The protein below binds the small molecule below.
Small molecule (SMILES): CC(=O)N[C@@H]1[C@@H](O)[C@H](O)[C@@H](CO)O[C@H]1O

Sequence of chain 1.C:
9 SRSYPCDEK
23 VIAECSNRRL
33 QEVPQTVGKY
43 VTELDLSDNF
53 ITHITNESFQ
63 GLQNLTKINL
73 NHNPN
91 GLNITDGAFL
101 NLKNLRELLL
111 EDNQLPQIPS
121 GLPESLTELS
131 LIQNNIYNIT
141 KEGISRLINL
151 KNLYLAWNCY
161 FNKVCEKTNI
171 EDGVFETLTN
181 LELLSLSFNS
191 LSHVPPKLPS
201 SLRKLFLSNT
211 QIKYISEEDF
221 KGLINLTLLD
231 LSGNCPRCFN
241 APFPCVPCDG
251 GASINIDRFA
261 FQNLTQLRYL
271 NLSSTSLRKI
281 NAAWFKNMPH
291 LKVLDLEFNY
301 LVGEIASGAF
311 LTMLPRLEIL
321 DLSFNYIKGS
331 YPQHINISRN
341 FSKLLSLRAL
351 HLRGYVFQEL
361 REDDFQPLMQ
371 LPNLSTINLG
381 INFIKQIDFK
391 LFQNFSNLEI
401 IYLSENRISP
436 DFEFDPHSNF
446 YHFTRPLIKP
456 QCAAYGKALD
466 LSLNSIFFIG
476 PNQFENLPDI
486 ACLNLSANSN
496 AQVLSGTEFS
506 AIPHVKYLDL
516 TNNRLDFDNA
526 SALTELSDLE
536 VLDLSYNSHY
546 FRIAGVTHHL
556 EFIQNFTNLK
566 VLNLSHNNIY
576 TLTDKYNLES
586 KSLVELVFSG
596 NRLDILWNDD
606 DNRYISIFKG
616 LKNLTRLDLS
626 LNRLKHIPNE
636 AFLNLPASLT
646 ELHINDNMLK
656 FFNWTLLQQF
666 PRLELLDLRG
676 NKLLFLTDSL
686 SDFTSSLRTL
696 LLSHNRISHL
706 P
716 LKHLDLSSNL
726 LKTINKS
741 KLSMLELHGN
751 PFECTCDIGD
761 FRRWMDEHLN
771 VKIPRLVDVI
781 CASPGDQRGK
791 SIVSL

Binding-site contacts:
Ligand atom N2 contacts residue ASN618 of chain 1.C at 2.8 Å (h-bond).
Ligand atom O5 contacts residue SER587 of chain 1.C at 4.2 Å.
Ligand atom C2 contacts residue ASN618 of chain 1.C at 2.4 Å.
Ligand atom C4 contacts residue ASN618 of chain 1.C at 4.2 Å.
Ligand atom O6 contacts residue VAL589 of chain 1.C at 3.3 Å.
Ligand atom C1 contacts residue ASN618 of chain 1.C at 1.4 Å.
Ligand atom C6 contacts residue VAL589 of chain 1.C at 3.9 Å (hydrophobic).
Ligand atom O5 contacts residue VAL589 of chain 1.C at 3.6 Å.
Ligand atom C2 contacts residue SER587 of chain 1.C at 4.4 Å.
Ligand atom C5 contacts residue VAL589 of chain 1.C at 4.5 Å (hydrophobic).
Ligand atom C3 contacts residue ASN618 of chain 1.C at 3.8 Å.
Ligand atom C7 contacts residue LYS586 of chain 1.C at 3.6 Å.
Ligand atom C7 contacts residue ASN618 of chain 1.C at 3.8 Å.
Ligand atom N2 contacts residue SER587 of chain 1.C at 4.3 Å.
Ligand atom C5 contacts residue ASN618 of chain 1.C at 3.6 Å.
Ligand atom C7 contacts residue SER587 of chain 1.C at 3.9 Å.
Ligand atom C8 contacts residue LYS586 of chain 1.C at 3.4 Å.
Ligand atom O7 contacts residue SER587 of chain 1.C at 3.4 Å.
Ligand atom O7 contacts residue ASN618 of chain 1.C at 4.3 Å.
Ligand atom O7 contacts residue LYS586 of chain 1.C at 4.2 Å.
Ligand atom C8 contacts residue SER587 of chain 1.C at 4.5 Å.
Ligand atom C1 contacts residue SER587 of chain 1.C at 4.2 Å.
Ligand atom O7 contacts residue THR562 of chain 1.C at 3.7 Å.
Ligand atom N2 contacts residue LYS586 of chain 1.C at 3.8 Å.
Ligand atom O5 contacts residue ASN618 of chain 1.C at 2.3 Å (h-bond).